Sequence of chain 1.A:
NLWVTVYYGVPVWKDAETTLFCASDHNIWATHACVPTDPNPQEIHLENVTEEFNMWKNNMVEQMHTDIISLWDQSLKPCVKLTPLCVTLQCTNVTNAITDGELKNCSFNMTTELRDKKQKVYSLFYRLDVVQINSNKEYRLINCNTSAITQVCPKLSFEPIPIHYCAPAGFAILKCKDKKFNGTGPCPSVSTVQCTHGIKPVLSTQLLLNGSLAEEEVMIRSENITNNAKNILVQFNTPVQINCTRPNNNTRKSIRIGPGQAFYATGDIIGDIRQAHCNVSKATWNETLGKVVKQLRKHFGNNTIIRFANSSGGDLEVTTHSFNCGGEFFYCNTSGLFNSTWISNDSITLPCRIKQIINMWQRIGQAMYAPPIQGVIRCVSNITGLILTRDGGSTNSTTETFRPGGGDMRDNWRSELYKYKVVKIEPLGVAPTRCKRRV

This small molecule binds to this protein.
Small molecule (SMILES): CC(=O)N[C@@H]1[C@@H](O)[C@H](O)[C@@H](CO)O[C@H]1O

Binding-site contacts:
Ligand atom C6 contacts residue LYS115 of chain 1.A at 4.0 Å.
Ligand atom C3 contacts residue ASN101 of chain 1.A at 3.8 Å.
Ligand atom C4 contacts residue ASN101 of chain 1.A at 4.3 Å.
Ligand atom O5 contacts residue ASN101 of chain 1.A at 2.5 Å (h-bond).
Ligand atom C1 contacts residue ASN101 of chain 1.A at 1.4 Å.
Ligand atom N2 contacts residue ASN101 of chain 1.A at 2.8 Å (h-bond).
Ligand atom C2 contacts residue ASN101 of chain 1.A at 2.5 Å.
Ligand atom C5 contacts residue ASN101 of chain 1.A at 3.7 Å.
Ligand atom O6 contacts residue LYS115 of chain 1.A at 3.3 Å (salt-bridge).
Ligand atom C8 contacts residue ASN101 of chain 1.A at 4.3 Å.
Ligand atom O5 contacts residue LYS115 of chain 1.A at 3.9 Å.
Ligand atom O6 contacts residue GLY112 of chain 1.A at 4.1 Å.
Ligand atom C7 contacts residue ASN101 of chain 1.A at 3.1 Å.
Ligand atom C5 contacts residue LYS115 of chain 1.A at 4.4 Å.
Ligand atom O6 contacts residue ASN101 of chain 1.A at 3.8 Å.
Ligand atom O7 contacts residue ASN101 of chain 1.A at 3.0 Å (h-bond).